Sequence of chain 1.B:
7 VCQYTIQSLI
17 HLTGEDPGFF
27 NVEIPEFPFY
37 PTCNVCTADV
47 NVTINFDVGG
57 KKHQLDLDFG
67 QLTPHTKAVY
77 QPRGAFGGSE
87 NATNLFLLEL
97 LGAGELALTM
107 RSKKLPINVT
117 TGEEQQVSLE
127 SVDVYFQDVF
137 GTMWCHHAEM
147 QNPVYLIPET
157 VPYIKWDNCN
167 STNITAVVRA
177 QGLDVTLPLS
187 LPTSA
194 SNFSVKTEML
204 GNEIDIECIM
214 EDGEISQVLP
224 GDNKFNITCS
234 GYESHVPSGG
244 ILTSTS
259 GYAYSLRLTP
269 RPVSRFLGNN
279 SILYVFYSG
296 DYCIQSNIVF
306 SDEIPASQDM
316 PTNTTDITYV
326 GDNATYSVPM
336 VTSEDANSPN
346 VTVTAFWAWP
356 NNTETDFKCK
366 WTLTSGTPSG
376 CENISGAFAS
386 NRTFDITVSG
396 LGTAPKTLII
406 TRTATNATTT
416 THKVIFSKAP

Binding-site contacts:
Ligand atom C8 contacts residue ASN166 of chain 1.B at 4.4 Å.
Ligand atom O7 contacts residue TYR297 of chain 1.B at 3.0 Å.
Ligand atom C8 contacts residue CYS165 of chain 1.B at 4.1 Å (hydrophobic).
Ligand atom O7 contacts residue CYS298 of chain 1.B at 2.8 Å (h-bond).
Ligand atom C4 contacts residue ASN166 of chain 1.B at 4.2 Å.
Ligand atom C1 contacts residue ASN166 of chain 1.B at 1.4 Å.
Ligand atom C3 contacts residue ASN166 of chain 1.B at 3.8 Å.
Ligand atom O3 contacts residue TYR297 of chain 1.B at 3.5 Å.
Ligand atom C5 contacts residue ASN166 of chain 1.B at 3.6 Å.
Ligand atom C7 contacts residue CYS298 of chain 1.B at 3.3 Å (hydrophobic).
Ligand atom C8 contacts residue ASP296 of chain 1.B at 4.2 Å.
Ligand atom O5 contacts residue ASN166 of chain 1.B at 2.4 Å (h-bond).
Ligand atom C8 contacts residue TYR297 of chain 1.B at 4.0 Å (hydrophobic).
Ligand atom C8 contacts residue CYS298 of chain 1.B at 3.1 Å (hydrophobic).
Ligand atom C7 contacts residue ASN166 of chain 1.B at 3.6 Å.
Ligand atom C8 contacts residue ASN164 of chain 1.B at 2.9 Å.
Ligand atom N2 contacts residue ASN166 of chain 1.B at 2.8 Å (h-bond).
Ligand atom C7 contacts residue TYR297 of chain 1.B at 3.8 Å (hydrophobic).
Ligand atom N2 contacts residue CYS298 of chain 1.B at 4.3 Å.
Ligand atom O7 contacts residue ASN166 of chain 1.B at 4.0 Å.
Ligand atom C7 contacts residue ASN164 of chain 1.B at 4.3 Å.
Ligand atom C2 contacts residue ASN166 of chain 1.B at 2.4 Å.

A small-molecule ligand and the protein it binds are described below.
Small molecule (SMILES): CC(=O)N[C@@H]1[C@@H](O)[C@H](O)[C@@H](CO)O[C@H]1O